A small-molecule ligand and the protein it binds are described below.
Small molecule (SMILES): CC(=O)N[C@@H]1[C@@H](O)[C@H](O)[C@@H](CO)O[C@H]1O

Sequence of chain 1.B:
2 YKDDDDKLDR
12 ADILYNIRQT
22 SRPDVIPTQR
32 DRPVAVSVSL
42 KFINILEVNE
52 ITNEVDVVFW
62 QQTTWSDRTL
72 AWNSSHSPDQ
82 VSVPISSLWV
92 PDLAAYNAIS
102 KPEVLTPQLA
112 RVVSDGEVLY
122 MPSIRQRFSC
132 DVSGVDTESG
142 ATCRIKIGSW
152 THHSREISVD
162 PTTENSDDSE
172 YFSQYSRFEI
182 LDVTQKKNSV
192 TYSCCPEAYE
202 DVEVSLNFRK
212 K

Binding-site contacts:
Ligand atom C6 contacts residue SER76 of chain 1.B at 4.0 Å.
Ligand atom C3 contacts residue ASN74 of chain 1.B at 3.8 Å.
Ligand atom O6 contacts residue SER76 of chain 1.B at 3.8 Å.
Ligand atom C2 contacts residue ASN74 of chain 1.B at 2.5 Å.
Ligand atom C7 contacts residue ASN74 of chain 1.B at 3.4 Å.
Ligand atom C5 contacts residue ASN74 of chain 1.B at 3.6 Å.
Ligand atom O5 contacts residue ASN74 of chain 1.B at 2.3 Å (h-bond).
Ligand atom C1 contacts residue ASN74 of chain 1.B at 1.4 Å.
Ligand atom C6 contacts residue HIS77 of chain 1.B at 4.5 Å.
Ligand atom O5 contacts residue SER76 of chain 1.B at 4.0 Å.
Ligand atom O6 contacts residue HIS77 of chain 1.B at 3.8 Å.
Ligand atom C4 contacts residue ASN74 of chain 1.B at 4.2 Å.
Ligand atom O7 contacts residue ASN74 of chain 1.B at 3.4 Å (h-bond).
Ligand atom C1 contacts residue SER76 of chain 1.B at 4.2 Å.
Ligand atom N2 contacts residue ASN74 of chain 1.B at 3.0 Å (h-bond).
Ligand atom C5 contacts residue SER76 of chain 1.B at 3.8 Å.